Sequence of chain 1.A:
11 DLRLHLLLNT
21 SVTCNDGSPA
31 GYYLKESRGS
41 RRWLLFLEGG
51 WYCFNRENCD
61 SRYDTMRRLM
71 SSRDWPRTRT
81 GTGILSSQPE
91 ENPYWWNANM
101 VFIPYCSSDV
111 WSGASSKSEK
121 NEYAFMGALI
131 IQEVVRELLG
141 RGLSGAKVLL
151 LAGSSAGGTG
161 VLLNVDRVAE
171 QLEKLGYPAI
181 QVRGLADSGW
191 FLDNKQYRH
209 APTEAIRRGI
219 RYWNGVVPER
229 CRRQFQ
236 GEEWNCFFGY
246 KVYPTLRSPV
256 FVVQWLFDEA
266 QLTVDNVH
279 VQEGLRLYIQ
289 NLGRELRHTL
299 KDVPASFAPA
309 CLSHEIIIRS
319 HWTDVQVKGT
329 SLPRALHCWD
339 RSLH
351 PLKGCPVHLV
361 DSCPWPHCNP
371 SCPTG

A small-molecule ligand and the protein it binds are described below.
Small molecule (SMILES): CC(=O)N[C@@H]1[C@@H](O)[C@H](O)[C@@H](CO)O[C@H]1O

Binding-site contacts:
Ligand atom C7 contacts residue ASN19 of chain 1.A at 3.5 Å.
Ligand atom C5 contacts residue ASN19 of chain 1.A at 3.6 Å.
Ligand atom C5 contacts residue VAL22 of chain 1.A at 4.4 Å (hydrophobic).
Ligand atom O5 contacts residue ASN19 of chain 1.A at 2.3 Å (h-bond).
Ligand atom O6 contacts residue LEU129 of chain 1.A at 4.4 Å.
Ligand atom O5 contacts residue VAL22 of chain 1.A at 3.6 Å.
Ligand atom C1 contacts residue ASN19 of chain 1.A at 1.4 Å.
Ligand atom N2 contacts residue ASN19 of chain 1.A at 2.9 Å (h-bond).
Ligand atom O7 contacts residue ASN19 of chain 1.A at 3.7 Å.
Ligand atom C4 contacts residue ASN19 of chain 1.A at 4.2 Å.
Ligand atom O6 contacts residue VAL22 of chain 1.A at 3.8 Å.
Ligand atom C2 contacts residue ASN19 of chain 1.A at 2.4 Å.
Ligand atom C3 contacts residue ASN19 of chain 1.A at 3.8 Å.
Ligand atom C6 contacts residue VAL22 of chain 1.A at 4.0 Å (hydrophobic).
Ligand atom C1 contacts residue VAL22 of chain 1.A at 4.5 Å (hydrophobic).